This small molecule binds to this protein.
Small molecule (SMILES): CC(=O)N[C@@H]1[C@@H](O)[C@H](O)[C@@H](CO)O[C@H]1O

Binding-site contacts:
Ligand atom C5 contacts residue ASN39 of chain 1.G at 3.3 Å.
Ligand atom O5 contacts residue ASN39 of chain 1.G at 2.4 Å (h-bond).
Ligand atom C7 contacts residue ASN39 of chain 1.G at 3.3 Å.
Ligand atom C2 contacts residue ASN39 of chain 1.G at 2.6 Å.
Ligand atom O6 contacts residue ASN39 of chain 1.G at 4.0 Å.
Ligand atom C6 contacts residue LEU40 of chain 1.G at 4.0 Å (hydrophobic).
Ligand atom C1 contacts residue ASN39 of chain 1.G at 1.4 Å.
Ligand atom O3 contacts residue ASN39 of chain 1.G at 4.4 Å.
Ligand atom O6 contacts residue LYS50 of chain 1.G at 4.2 Å.
Ligand atom C3 contacts residue ASN39 of chain 1.G at 3.9 Å.
Ligand atom O6 contacts residue LEU40 of chain 1.G at 3.9 Å.
Ligand atom O7 contacts residue ASN39 of chain 1.G at 2.8 Å (h-bond).
Ligand atom C6 contacts residue ASN39 of chain 1.G at 3.8 Å.
Ligand atom C4 contacts residue ASN39 of chain 1.G at 4.3 Å.
Ligand atom N2 contacts residue ASN39 of chain 1.G at 3.2 Å (h-bond).
Ligand atom O6 contacts residue SER47 of chain 1.G at 4.1 Å.

Sequence of chain 1.G:
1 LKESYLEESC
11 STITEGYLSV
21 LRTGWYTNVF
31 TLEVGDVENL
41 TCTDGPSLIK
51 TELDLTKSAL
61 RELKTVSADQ